Binding-site contacts:
Ligand atom C19 contacts residue ALA23 of chain 1.A at 3.2 Å (hydrophobic).
Ligand atom C18 contacts residue ARG29 of chain 1.A at 3.5 Å.
Ligand atom C10 contacts residue HIS20 of chain 1.A at 3.4 Å.
Ligand atom C13 contacts residue THR32 of chain 1.A at 3.9 Å.
Ligand atom C08 contacts residue SER54 of chain 1.A at 4.5 Å.
Ligand atom N16 contacts residue EDO1 of chain 1.H at 4.4 Å.
Ligand atom C09 contacts residue HIS20 of chain 1.A at 3.4 Å.
Ligand atom C11 contacts residue SER54 of chain 1.A at 4.0 Å.
Ligand atom C15 contacts residue ILE24 of chain 1.A at 4.5 Å (hydrophobic).
Ligand atom C12 contacts residue THR32 of chain 1.A at 3.6 Å.
Ligand atom C15 contacts residue ALA23 of chain 1.A at 4.5 Å (hydrophobic).
Ligand atom C19 contacts residue ARG29 of chain 1.A at 4.4 Å.
Ligand atom N20 contacts residue THR32 of chain 1.A at 4.4 Å.
Ligand atom C08 contacts residue ALA23 of chain 1.A at 4.3 Å (hydrophobic).
Ligand atom C18 contacts residue ALA23 of chain 1.A at 3.4 Å (hydrophobic).
Ligand atom C11 contacts residue ALA23 of chain 1.A at 3.5 Å (hydrophobic).
Ligand atom C17 contacts residue ILE24 of chain 1.A at 4.0 Å (hydrophobic).
Ligand atom N16 contacts residue ARG29 of chain 1.A at 4.2 Å.
Ligand atom C02 contacts residue EDO1 of chain 1.H at 4.3 Å.
Ligand atom C17 contacts residue EDO1 of chain 1.H at 3.8 Å.
Ligand atom C13 contacts residue SER54 of chain 1.A at 3.3 Å.
Ligand atom N16 contacts residue ILE24 of chain 1.A at 4.0 Å.
Ligand atom C11 contacts residue THR19 of chain 1.A at 4.4 Å.
Ligand atom C01 contacts residue EDO1 of chain 1.H at 2.9 Å.
Ligand atom C11 contacts residue ILE57 of chain 1.A at 3.8 Å (hydrophobic).
Ligand atom C14 contacts residue EDO1 of chain 1.H at 4.2 Å.
Ligand atom C17 contacts residue ARG29 of chain 1.A at 3.9 Å.
Ligand atom C11 contacts residue LEU53 of chain 1.A at 3.6 Å (hydrophobic).
Ligand atom C19 contacts residue THR32 of chain 1.A at 4.1 Å.
Ligand atom N16 contacts residue ALA23 of chain 1.A at 3.8 Å.
Ligand atom C13 contacts residue ALA23 of chain 1.A at 4.2 Å (hydrophobic).
Ligand atom C12 contacts residue LEU53 of chain 1.A at 3.8 Å (hydrophobic).
Ligand atom C09 contacts residue ALA23 of chain 1.A at 4.0 Å (hydrophobic).
Ligand atom C01 contacts residue ARG29 of chain 1.A at 4.0 Å.
Ligand atom C12 contacts residue ALA23 of chain 1.A at 3.8 Å (hydrophobic).
Ligand atom C12 contacts residue SER54 of chain 1.A at 3.3 Å.
Ligand atom C10 contacts residue ILE57 of chain 1.A at 3.8 Å (hydrophobic).
Ligand atom C10 contacts residue ALA23 of chain 1.A at 3.5 Å (hydrophobic).

Sequence of chain 1.A:
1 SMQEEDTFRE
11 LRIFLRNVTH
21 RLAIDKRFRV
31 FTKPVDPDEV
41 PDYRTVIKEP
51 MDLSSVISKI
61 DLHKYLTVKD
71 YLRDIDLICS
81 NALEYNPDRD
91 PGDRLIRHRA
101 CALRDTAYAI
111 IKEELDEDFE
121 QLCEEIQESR

The protein below binds the small molecule below.
Small molecule (SMILES): CC[C@]1(C(=O)NCc2ccccc2)CCN(C)CCN1